Binding-site contacts:
Ligand atom C3 contacts residue ASN138 of chain 1.A at 3.7 Å.
Ligand atom C5 contacts residue ASN138 of chain 1.A at 3.7 Å.
Ligand atom O5 contacts residue ASN138 of chain 1.A at 2.4 Å (h-bond).
Ligand atom C1 contacts residue GLY149 of chain 1.A at 4.4 Å.
Ligand atom C5 contacts residue GLY149 of chain 1.A at 4.4 Å.
Ligand atom C1 contacts residue ASN138 of chain 1.A at 1.4 Å.
Ligand atom C4 contacts residue ASN138 of chain 1.A at 4.2 Å.
Ligand atom C1 contacts residue LYS152 of chain 1.A at 4.5 Å.
Ligand atom O7 contacts residue ASN138 of chain 1.A at 3.6 Å.
Ligand atom C2 contacts residue ASN138 of chain 1.A at 2.4 Å.
Ligand atom C6 contacts residue GLY149 of chain 1.A at 4.4 Å.
Ligand atom C8 contacts residue ASN138 of chain 1.A at 3.9 Å.
Ligand atom C8 contacts residue THR137 of chain 1.A at 4.0 Å.
Ligand atom O5 contacts residue GLY149 of chain 1.A at 3.8 Å.
Ligand atom C7 contacts residue ASN138 of chain 1.A at 3.4 Å.
Ligand atom N2 contacts residue ASN138 of chain 1.A at 2.8 Å (h-bond).
Ligand atom C8 contacts residue CYS136 of chain 1.A at 4.5 Å (hydrophobic).

The protein below binds the small molecule below.
Small molecule (SMILES): CC(=O)N[C@@H]1[C@@H](O)[C@H](O)[C@@H](CO)O[C@H]1O

Sequence of chain 1.A:
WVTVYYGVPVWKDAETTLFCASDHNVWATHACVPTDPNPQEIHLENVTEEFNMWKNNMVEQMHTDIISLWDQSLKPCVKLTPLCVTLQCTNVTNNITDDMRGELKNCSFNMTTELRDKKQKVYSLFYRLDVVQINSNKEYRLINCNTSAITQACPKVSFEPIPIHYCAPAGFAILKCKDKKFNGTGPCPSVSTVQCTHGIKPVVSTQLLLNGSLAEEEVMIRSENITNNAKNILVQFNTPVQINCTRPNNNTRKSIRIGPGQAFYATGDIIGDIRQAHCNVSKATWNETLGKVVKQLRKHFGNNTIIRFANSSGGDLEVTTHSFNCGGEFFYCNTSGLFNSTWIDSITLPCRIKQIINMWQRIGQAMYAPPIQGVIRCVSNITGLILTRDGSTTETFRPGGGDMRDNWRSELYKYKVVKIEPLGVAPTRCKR